This small molecule binds to this protein.
Small molecule (SMILES): N[C@@H](C[SeH])C(=O)O

Binding-site contacts:
Ligand atom CA contacts residue THR193 of chain 1.Y at 4.2 Å.
Ligand atom C contacts residue ALA238 of chain 1.Y at 3.5 Å (hydrophobic).
Ligand atom CA contacts residue TYR44 of chain 1.Y at 4.3 Å (hydrophobic).
Ligand atom C contacts residue HIS222 of chain 1.Y at 4.2 Å.
Ligand atom CB contacts residue TYR44 of chain 1.Y at 3.4 Å (hydrophobic).
Ligand atom N contacts residue THR193 of chain 1.Y at 3.9 Å.
Ligand atom N contacts residue TYR44 of chain 1.Y at 4.1 Å.
Ligand atom O contacts residue ASN225 of chain 1.Y at 3.4 Å (h-bond).
Ligand atom SE contacts residue ARG236 of chain 1.Y at 4.4 Å.
Ligand atom N contacts residue ARG236 of chain 1.Y at 4.4 Å.
Ligand atom O contacts residue ALA238 of chain 1.Y at 3.4 Å.
Ligand atom N contacts residue ALA238 of chain 1.Y at 3.1 Å (h-bond).
Ligand atom CA contacts residue ARG181 of chain 1.Y at 3.6 Å.
Ligand atom SE contacts residue ARG181 of chain 1.Y at 3.1 Å.
Ligand atom SE contacts residue THR193 of chain 1.Y at 3.6 Å.
Ligand atom N contacts residue HIS222 of chain 1.Y at 4.0 Å.
Ligand atom O contacts residue HIS222 of chain 1.Y at 3.2 Å.
Ligand atom N contacts residue ILE237 of chain 1.Y at 4.0 Å.
Ligand atom C contacts residue ASN225 of chain 1.Y at 3.6 Å.
Ligand atom CB contacts residue ARG181 of chain 1.Y at 3.2 Å.
Ligand atom N contacts residue ALA223 of chain 1.Y at 4.1 Å.
Ligand atom O contacts residue GLN224 of chain 1.Y at 4.3 Å.
Ligand atom SE contacts residue TYR44 of chain 1.Y at 3.2 Å.
Ligand atom CB contacts residue ASN225 of chain 1.Y at 4.4 Å.
Ligand atom CA contacts residue ALA238 of chain 1.Y at 3.5 Å (hydrophobic).

Sequence of chain 1.Y:
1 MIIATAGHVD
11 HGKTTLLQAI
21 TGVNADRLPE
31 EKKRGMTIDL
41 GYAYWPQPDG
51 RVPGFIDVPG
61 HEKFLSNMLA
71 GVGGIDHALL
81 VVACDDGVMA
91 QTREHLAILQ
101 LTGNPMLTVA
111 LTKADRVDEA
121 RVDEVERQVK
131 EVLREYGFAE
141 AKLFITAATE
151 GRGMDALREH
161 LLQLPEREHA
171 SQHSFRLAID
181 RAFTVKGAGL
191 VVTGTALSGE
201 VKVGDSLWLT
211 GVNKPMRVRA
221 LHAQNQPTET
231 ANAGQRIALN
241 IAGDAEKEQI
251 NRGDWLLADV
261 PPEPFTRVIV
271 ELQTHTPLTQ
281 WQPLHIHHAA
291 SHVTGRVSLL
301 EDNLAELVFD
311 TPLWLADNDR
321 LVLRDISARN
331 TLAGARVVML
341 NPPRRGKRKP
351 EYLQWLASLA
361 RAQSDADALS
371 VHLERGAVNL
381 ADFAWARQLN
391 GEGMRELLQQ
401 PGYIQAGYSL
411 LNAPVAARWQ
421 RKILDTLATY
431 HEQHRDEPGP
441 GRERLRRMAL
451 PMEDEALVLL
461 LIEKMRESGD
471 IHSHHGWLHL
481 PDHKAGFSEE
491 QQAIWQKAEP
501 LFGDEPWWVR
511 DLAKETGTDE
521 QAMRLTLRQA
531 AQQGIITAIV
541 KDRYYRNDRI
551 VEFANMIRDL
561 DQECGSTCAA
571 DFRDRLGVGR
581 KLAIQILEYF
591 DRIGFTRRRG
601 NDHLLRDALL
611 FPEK